Binding-site contacts:
Ligand atom C7 contacts residue ASN47 of chain 1.A at 3.0 Å.
Ligand atom C2 contacts residue ASN47 of chain 1.A at 2.5 Å.
Ligand atom C7 contacts residue SER49 of chain 1.A at 3.5 Å.
Ligand atom O7 contacts residue SER48 of chain 1.A at 2.8 Å.
Ligand atom O5 contacts residue ASN47 of chain 1.A at 2.4 Å (h-bond).
Ligand atom O7 contacts residue SER49 of chain 1.A at 3.1 Å (h-bond).
Ligand atom C4 contacts residue ASN47 of chain 1.A at 4.2 Å.
Ligand atom C5 contacts residue ASN47 of chain 1.A at 3.7 Å.
Ligand atom C8 contacts residue SER49 of chain 1.A at 3.8 Å.
Ligand atom O7 contacts residue ASN47 of chain 1.A at 2.9 Å (h-bond).
Ligand atom C8 contacts residue PHE41 of chain 1.A at 4.2 Å (hydrophobic).
Ligand atom N2 contacts residue SER49 of chain 1.A at 4.2 Å.
Ligand atom C8 contacts residue SER48 of chain 1.A at 3.9 Å.
Ligand atom C8 contacts residue VAL40 of chain 1.A at 3.6 Å (hydrophobic).
Ligand atom C8 contacts residue ASN42 of chain 1.A at 3.9 Å.
Ligand atom N2 contacts residue ASN47 of chain 1.A at 3.0 Å (h-bond).
Ligand atom C7 contacts residue SER48 of chain 1.A at 3.8 Å.
Ligand atom C8 contacts residue ASN47 of chain 1.A at 3.6 Å.
Ligand atom C3 contacts residue ASN47 of chain 1.A at 3.8 Å.
Ligand atom C1 contacts residue ASN47 of chain 1.A at 1.5 Å.

Sequence of chain 1.A:
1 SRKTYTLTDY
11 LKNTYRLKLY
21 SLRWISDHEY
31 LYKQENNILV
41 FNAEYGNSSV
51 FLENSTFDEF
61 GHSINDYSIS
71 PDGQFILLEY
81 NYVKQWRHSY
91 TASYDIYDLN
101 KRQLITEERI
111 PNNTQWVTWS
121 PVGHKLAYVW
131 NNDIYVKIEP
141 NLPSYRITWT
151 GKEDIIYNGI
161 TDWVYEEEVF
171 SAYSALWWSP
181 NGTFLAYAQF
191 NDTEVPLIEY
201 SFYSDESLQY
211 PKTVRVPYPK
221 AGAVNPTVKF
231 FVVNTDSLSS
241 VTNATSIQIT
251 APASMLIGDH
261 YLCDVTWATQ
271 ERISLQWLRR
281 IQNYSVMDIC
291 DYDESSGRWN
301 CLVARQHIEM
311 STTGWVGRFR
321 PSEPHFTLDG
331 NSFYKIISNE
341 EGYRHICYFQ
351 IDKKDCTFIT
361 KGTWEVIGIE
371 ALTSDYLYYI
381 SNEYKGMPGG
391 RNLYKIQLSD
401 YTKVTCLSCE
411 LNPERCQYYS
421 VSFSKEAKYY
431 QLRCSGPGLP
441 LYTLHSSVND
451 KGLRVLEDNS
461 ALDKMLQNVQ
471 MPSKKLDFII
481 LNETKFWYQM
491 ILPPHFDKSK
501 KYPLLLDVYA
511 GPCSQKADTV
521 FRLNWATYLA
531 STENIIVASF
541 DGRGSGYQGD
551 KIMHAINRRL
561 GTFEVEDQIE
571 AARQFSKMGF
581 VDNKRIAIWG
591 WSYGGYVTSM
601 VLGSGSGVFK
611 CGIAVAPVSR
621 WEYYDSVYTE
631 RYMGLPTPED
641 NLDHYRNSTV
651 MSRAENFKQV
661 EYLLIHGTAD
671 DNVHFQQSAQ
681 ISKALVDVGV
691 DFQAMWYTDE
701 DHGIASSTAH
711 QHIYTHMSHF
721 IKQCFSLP

A protein and the small-molecule ligand that binds it are described below.
Small molecule (SMILES): CC(=O)N[C@@H]1[C@@H](O)[C@H](O)[C@@H](CO)O[C@H]1O